Binding-site contacts:
Ligand atom O7 contacts residue GLN257 of chain 1.B at 2.8 Å (h-bond).
Ligand atom C2 contacts residue GLN257 of chain 1.B at 3.7 Å.
Ligand atom N2 contacts residue GLN257 of chain 1.B at 4.2 Å.
Ligand atom O7 contacts residue ASN220 of chain 1.B at 4.1 Å.
Ligand atom C7 contacts residue ASN220 of chain 1.B at 3.5 Å.
Ligand atom O3 contacts residue GLN257 of chain 1.B at 4.2 Å.
Ligand atom C5 contacts residue ASN220 of chain 1.B at 3.8 Å.
Ligand atom N2 contacts residue ASN220 of chain 1.B at 2.6 Å (h-bond).
Ligand atom C2 contacts residue ASN220 of chain 1.B at 2.3 Å.
Ligand atom C8 contacts residue ASN220 of chain 1.B at 4.4 Å.
Ligand atom O5 contacts residue ASN220 of chain 1.B at 2.6 Å (h-bond).
Ligand atom C7 contacts residue GLN257 of chain 1.B at 3.9 Å.
Ligand atom C1 contacts residue ASN220 of chain 1.B at 1.4 Å.
Ligand atom C3 contacts residue GLN257 of chain 1.B at 4.4 Å.
Ligand atom C4 contacts residue ASN220 of chain 1.B at 4.2 Å.
Ligand atom C3 contacts residue ASN220 of chain 1.B at 3.7 Å.

Sequence of chain 1.B:
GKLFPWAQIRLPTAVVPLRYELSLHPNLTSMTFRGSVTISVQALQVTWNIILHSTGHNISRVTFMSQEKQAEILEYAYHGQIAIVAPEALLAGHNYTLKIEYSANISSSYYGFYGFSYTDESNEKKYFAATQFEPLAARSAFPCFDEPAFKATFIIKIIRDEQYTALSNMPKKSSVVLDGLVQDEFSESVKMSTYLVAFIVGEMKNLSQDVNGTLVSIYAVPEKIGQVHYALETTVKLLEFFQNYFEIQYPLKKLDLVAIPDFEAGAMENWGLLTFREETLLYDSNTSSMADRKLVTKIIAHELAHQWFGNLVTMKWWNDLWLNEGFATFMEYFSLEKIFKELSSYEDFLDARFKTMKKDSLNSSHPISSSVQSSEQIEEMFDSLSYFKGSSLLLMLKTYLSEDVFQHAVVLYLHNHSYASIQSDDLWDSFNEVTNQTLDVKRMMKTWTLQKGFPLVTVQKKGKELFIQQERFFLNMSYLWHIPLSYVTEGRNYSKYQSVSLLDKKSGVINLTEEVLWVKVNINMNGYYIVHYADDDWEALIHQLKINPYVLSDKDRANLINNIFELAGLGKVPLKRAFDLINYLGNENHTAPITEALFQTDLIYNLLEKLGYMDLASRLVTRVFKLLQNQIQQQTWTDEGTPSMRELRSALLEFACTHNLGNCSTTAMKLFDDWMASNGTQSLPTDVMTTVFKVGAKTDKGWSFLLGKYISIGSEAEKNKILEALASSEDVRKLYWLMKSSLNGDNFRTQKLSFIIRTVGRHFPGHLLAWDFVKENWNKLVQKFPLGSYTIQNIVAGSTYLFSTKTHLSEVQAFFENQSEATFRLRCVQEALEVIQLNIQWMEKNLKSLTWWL

This protein binds this small molecule.
Small molecule (SMILES): CC(=O)N[C@@H]1[C@@H](O)[C@H](O)[C@@H](CO)O[C@H]1O